A small-molecule ligand and the protein it binds are described below.
Small molecule (SMILES): Cc1ccc2nc(-c3ccc(CNC(=O)c4cccnc4)cc3)oc2c1

Sequence of chain 1.D:
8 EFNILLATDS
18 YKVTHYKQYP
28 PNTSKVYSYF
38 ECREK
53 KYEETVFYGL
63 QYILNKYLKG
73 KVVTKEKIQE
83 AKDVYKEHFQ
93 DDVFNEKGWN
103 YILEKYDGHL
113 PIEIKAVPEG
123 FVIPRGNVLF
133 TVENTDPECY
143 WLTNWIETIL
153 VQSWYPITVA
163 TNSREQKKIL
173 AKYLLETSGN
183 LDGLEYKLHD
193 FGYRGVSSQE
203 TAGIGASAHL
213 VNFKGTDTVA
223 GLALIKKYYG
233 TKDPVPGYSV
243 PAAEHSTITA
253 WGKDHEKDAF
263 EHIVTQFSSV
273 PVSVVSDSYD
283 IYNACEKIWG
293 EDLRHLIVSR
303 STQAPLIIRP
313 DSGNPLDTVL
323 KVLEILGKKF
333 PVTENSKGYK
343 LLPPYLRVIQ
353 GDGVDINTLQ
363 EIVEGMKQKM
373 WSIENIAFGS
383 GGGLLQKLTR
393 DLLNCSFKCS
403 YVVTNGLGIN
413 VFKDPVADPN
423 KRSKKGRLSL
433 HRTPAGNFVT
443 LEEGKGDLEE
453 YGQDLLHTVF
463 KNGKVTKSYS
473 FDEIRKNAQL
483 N

Binding-site contacts:
Ligand atom O8 contacts residue PHE193 of chain 1.C at 3.7 Å.
Ligand atom C13 contacts residue HIS191 of chain 1.C at 3.5 Å.
Ligand atom O18 contacts residue ILE351 of chain 1.C at 3.6 Å.
Ligand atom C16 contacts residue SER275 of chain 1.C at 3.5 Å.
Ligand atom O8 contacts residue ARG311 of chain 1.C at 3.7 Å.
Ligand atom C15 contacts residue SER275 of chain 1.C at 3.6 Å.
Ligand atom O18 contacts residue ILE309 of chain 1.C at 3.5 Å.
Ligand atom C15 contacts residue ILE351 of chain 1.C at 3.7 Å (hydrophobic).
Ligand atom C2 contacts residue ARG196 of chain 1.C at 3.3 Å.
Ligand atom C19 contacts residue ALA379 of chain 1.C at 3.7 Å (hydrophobic).
Ligand atom C12 contacts residue SER241 of chain 1.C at 3.7 Å.
Ligand atom C6 contacts residue ARG311 of chain 1.C at 3.6 Å.
Ligand atom C11 contacts residue ALA244 of chain 1.C at 3.5 Å (hydrophobic).
Ligand atom C12 contacts residue HIS191 of chain 1.C at 3.5 Å.
Ligand atom C26 contacts residue ARG349 of chain 1.C at 3.7 Å.
Ligand atom C17 contacts residue ILE351 of chain 1.C at 3.7 Å (hydrophobic).
Ligand atom C5 contacts residue TYR18 of chain 1.D at 3.6 Å (hydrophobic).
Ligand atom O8 contacts residue TYR18 of chain 1.D at 3.5 Å.
Ligand atom C23 contacts residue ALA379 of chain 1.C at 3.4 Å (hydrophobic).
Ligand atom C2 contacts residue PHE193 of chain 1.C at 3.5 Å (hydrophobic).
Ligand atom C11 contacts residue ASP219 of chain 1.C at 3.5 Å.
Ligand atom C7 contacts residue PHE193 of chain 1.C at 3.5 Å (hydrophobic).
Ligand atom C12 contacts residue ASP219 of chain 1.C at 3.7 Å.
Ligand atom N3 contacts residue ASP16 of chain 1.D at 3.6 Å.
Ligand atom C5 contacts residue PHE193 of chain 1.C at 3.6 Å (hydrophobic).
Ligand atom C22 contacts residue ALA379 of chain 1.C at 3.5 Å (hydrophobic).
Ligand atom C24 contacts residue ALA379 of chain 1.C at 3.6 Å (hydrophobic).
Ligand atom C4 contacts residue PHE193 of chain 1.C at 3.6 Å (hydrophobic).
Ligand atom C19 contacts residue ILE309 of chain 1.C at 3.7 Å (hydrophobic).
Ligand atom C13 contacts residue VAL242 of chain 1.C at 3.6 Å (hydrophobic).
Ligand atom C11 contacts residue TYR18 of chain 1.D at 3.7 Å (hydrophobic).
Ligand atom C4 contacts residue TYR18 of chain 1.D at 3.5 Å (hydrophobic).
Ligand atom C25 contacts residue TYR188 of chain 1.C at 3.7 Å (hydrophobic).
Ligand atom N9 contacts residue ASP219 of chain 1.C at 2.9 Å (salt-bridge).
Ligand atom C1 contacts residue PHE193 of chain 1.C at 3.6 Å (hydrophobic).
Ligand atom N9 contacts residue PHE193 of chain 1.C at 3.6 Å.
Ligand atom C7 contacts residue TYR18 of chain 1.D at 3.4 Å (hydrophobic).
Ligand atom C6 contacts residue PHE193 of chain 1.C at 3.5 Å (hydrophobic).
Ligand atom N9 contacts residue TYR18 of chain 1.D at 3.6 Å.
Ligand atom C4 contacts residue ASP219 of chain 1.C at 3.4 Å.

Sequence of chain 1.C:
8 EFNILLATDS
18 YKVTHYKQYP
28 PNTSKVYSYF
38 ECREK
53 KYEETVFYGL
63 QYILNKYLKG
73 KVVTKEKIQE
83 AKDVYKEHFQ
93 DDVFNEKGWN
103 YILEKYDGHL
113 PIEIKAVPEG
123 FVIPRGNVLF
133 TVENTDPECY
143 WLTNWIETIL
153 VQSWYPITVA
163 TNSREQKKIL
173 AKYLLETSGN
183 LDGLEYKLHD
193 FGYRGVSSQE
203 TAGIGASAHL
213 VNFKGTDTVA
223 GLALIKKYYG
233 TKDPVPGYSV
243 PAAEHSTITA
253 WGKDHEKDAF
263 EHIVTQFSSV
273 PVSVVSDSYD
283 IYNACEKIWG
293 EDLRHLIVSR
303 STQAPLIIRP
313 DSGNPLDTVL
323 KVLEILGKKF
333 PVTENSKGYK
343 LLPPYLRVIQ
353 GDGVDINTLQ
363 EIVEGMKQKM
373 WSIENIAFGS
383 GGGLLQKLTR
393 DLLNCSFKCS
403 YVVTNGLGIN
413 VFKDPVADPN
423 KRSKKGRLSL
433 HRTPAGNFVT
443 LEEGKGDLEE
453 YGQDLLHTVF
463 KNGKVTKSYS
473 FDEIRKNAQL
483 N